Sequence of chain 1.A:
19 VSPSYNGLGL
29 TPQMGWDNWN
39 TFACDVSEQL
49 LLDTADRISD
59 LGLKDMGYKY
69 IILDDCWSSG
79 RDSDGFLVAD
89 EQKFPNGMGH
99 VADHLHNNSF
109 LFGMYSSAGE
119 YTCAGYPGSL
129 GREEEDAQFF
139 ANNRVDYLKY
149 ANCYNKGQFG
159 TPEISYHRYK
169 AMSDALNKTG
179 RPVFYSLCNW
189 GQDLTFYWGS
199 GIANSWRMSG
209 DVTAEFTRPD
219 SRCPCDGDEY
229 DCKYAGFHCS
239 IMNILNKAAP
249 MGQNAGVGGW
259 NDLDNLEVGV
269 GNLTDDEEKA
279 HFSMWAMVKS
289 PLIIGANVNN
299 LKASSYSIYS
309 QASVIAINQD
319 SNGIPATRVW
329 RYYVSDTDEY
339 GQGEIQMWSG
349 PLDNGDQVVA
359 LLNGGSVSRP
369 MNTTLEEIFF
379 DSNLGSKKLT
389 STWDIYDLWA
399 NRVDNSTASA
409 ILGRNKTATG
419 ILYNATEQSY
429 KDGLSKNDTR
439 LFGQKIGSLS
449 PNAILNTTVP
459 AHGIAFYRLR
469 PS

The small molecule below binds the protein below.
Small molecule (SMILES): OC[C@H]1O[C@H](OC[C@H]2O[C@H](O[C@]3(CO)O[C@H](CO)[C@@H](O)[C@@H]3O)[C@H](O)[C@@H](O)[C@@H]2O)[C@H](O)[C@@H](O)[C@H]1O

Binding-site contacts:
Ligand atom C3 contacts residue LYS147 of chain 1.D at 3.8 Å.
Ligand atom C4 contacts residue LYS147 of chain 1.D at 3.8 Å.
Ligand atom O1 contacts residue TRP37 of chain 1.D at 3.1 Å.
Ligand atom O3 contacts residue GLN251 of chain 1.A at 3.0 Å (h-bond).
Ligand atom C1 contacts residue CYS121 of chain 1.D at 3.5 Å (hydrophobic).
Ligand atom O4 contacts residue GLN251 of chain 1.A at 3.8 Å.
Ligand atom C6 contacts residue ASP72 of chain 1.D at 3.2 Å.
Ligand atom O5 contacts residue CYS121 of chain 1.D at 3.4 Å (h-bond).
Ligand atom C5 contacts residue ASP209 of chain 1.D at 3.8 Å.
Ligand atom O3 contacts residue LYS147 of chain 1.D at 3.0 Å (salt-bridge).
Ligand atom C5 contacts residue TRP37 of chain 1.D at 3.8 Å (hydrophobic).
Ligand atom O4 contacts residue LYS147 of chain 1.D at 2.8 Å (salt-bridge).
Ligand atom O2 contacts residue CYS186 of chain 1.D at 3.2 Å (h-bond).
Ligand atom C4 contacts residue TRP37 of chain 1.D at 3.7 Å (hydrophobic).
Ligand atom O4 contacts residue PHE235 of chain 1.D at 3.4 Å.
Ligand atom O5 contacts residue TRP37 of chain 1.D at 3.5 Å.
Ligand atom O2 contacts residue GLN251 of chain 1.A at 3.6 Å (h-bond).
Ligand atom C4 contacts residue ASP72 of chain 1.D at 3.7 Å.
Ligand atom C6 contacts residue ASP209 of chain 1.D at 3.6 Å.
Ligand atom O4 contacts residue TYR113 of chain 1.D at 3.7 Å.
Ligand atom C6 contacts residue ASP73 of chain 1.D at 3.8 Å.
Ligand atom O3 contacts residue ARG205 of chain 1.D at 3.5 Å (salt-bridge).
Ligand atom C6 contacts residue TRP188 of chain 1.D at 3.6 Å (hydrophobic).
Ligand atom O5 contacts residue CYS121 of chain 1.D at 3.5 Å.
Ligand atom C6 contacts residue TRP37 of chain 1.D at 3.6 Å (hydrophobic).
Ligand atom O6 contacts residue CYS121 of chain 1.D at 3.3 Å.
Ligand atom O6 contacts residue CYS121 of chain 1.D at 3.4 Å (h-bond).
Ligand atom O6 contacts residue ASP73 of chain 1.D at 3.2 Å (salt-bridge).
Ligand atom C3 contacts residue GLN251 of chain 1.A at 3.8 Å.
Ligand atom O2 contacts residue TRP188 of chain 1.D at 3.2 Å (h-bond).
Ligand atom C1 contacts residue TRP37 of chain 1.D at 3.7 Å (hydrophobic).
Ligand atom O4 contacts residue ASP72 of chain 1.D at 2.8 Å (salt-bridge).
Ligand atom O4 contacts residue GLY234 of chain 1.D at 3.5 Å (h-bond).
Ligand atom C2 contacts residue CYS186 of chain 1.D at 3.6 Å (hydrophobic).
Ligand atom O2 contacts residue ASP209 of chain 1.D at 2.9 Å (salt-bridge).
Ligand atom C6 contacts residue PHE235 of chain 1.D at 3.6 Å (hydrophobic).
Ligand atom C3 contacts residue ASP209 of chain 1.D at 3.4 Å.
Ligand atom O6 contacts residue TRP37 of chain 1.D at 3.5 Å.
Ligand atom O5 contacts residue TYR113 of chain 1.D at 3.2 Å (h-bond).
Ligand atom O2 contacts residue ARG205 of chain 1.D at 3.2 Å (salt-bridge).

Sequence of chain 1.D:
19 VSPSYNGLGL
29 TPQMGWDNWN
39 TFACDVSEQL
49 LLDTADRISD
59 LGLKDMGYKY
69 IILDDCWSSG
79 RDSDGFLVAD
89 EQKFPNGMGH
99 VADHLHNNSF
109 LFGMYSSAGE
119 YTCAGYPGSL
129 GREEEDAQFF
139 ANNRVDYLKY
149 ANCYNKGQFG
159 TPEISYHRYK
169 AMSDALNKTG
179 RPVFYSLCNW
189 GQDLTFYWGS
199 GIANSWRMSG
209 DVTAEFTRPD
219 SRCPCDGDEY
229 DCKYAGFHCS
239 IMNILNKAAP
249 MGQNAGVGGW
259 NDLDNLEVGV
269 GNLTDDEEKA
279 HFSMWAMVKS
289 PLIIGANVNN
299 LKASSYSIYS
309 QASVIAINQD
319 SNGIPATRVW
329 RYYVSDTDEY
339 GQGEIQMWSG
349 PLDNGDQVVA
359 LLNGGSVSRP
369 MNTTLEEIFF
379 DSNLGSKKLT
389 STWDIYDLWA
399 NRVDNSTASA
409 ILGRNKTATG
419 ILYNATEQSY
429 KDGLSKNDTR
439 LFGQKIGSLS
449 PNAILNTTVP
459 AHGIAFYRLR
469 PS